A small-molecule ligand and the protein it binds are described below.
Small molecule (SMILES): Cc1ccc(NC(=O)c2ccc(CN3CCN(C)CC3)cc2)cc1Nc1nccc(-c2cccnc2)n1

Sequence of chain 1.B:
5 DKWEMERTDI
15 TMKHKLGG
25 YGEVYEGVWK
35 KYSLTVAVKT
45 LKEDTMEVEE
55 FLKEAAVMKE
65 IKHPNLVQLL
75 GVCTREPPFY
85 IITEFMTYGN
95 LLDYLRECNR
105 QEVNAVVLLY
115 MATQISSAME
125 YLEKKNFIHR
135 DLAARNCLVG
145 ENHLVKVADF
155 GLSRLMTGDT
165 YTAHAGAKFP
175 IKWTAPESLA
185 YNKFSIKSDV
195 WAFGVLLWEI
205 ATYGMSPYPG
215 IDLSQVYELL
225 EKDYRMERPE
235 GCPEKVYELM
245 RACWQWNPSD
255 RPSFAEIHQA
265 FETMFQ

Binding-site contacts:
Ligand atom N10 contacts residue PRO237 of chain 1.B at 3.7 Å.
Ligand atom C14 contacts residue LEU112 of chain 1.B at 3.9 Å (hydrophobic).
Ligand atom C2 contacts residue GLN270 of chain 1.B at 3.8 Å.
Ligand atom C22 contacts residue GLY235 of chain 1.B at 3.5 Å.
Ligand atom C4 contacts residue LEU113 of chain 1.B at 3.8 Å (hydrophobic).
Ligand atom C17 contacts residue ALA205 of chain 1.B at 3.8 Å (hydrophobic).
Ligand atom C4 contacts residue MET268 of chain 1.B at 3.3 Å (hydrophobic).
Ligand atom N8 contacts residue LEU113 of chain 1.B at 3.7 Å.
Ligand atom N3 contacts residue MET268 of chain 1.B at 3.6 Å (h-bond).
Ligand atom C27 contacts residue GLY235 of chain 1.B at 3.9 Å.
Ligand atom C4 contacts residue PHE269 of chain 1.B at 3.9 Å (hydrophobic).
Ligand atom C16 contacts residue PRO237 of chain 1.B at 3.7 Å (hydrophobic).
Ligand atom N21 contacts residue GLY235 of chain 1.B at 3.4 Å (h-bond).
Ligand atom C28 contacts residue GLU234 of chain 1.B at 3.3 Å.
Ligand atom C15 contacts residue LEU112 of chain 1.B at 3.8 Å (hydrophobic).
Ligand atom C11 contacts residue VAL240 of chain 1.B at 3.7 Å (hydrophobic).
Ligand atom N3 contacts residue GLN270 of chain 1.B at 3.0 Å (h-bond).
Ligand atom C7 contacts residue LEU113 of chain 1.B at 3.9 Å (hydrophobic).
Ligand atom C15 contacts residue PRO237 of chain 1.B at 3.8 Å (hydrophobic).
Ligand atom C29 contacts residue GLU234 of chain 1.B at 3.6 Å.
Ligand atom C17 contacts residue LEU112 of chain 1.B at 3.9 Å (hydrophobic).
Ligand atom C23 contacts residue GLY235 of chain 1.B at 3.5 Å.
Ligand atom C20 contacts residue VAL240 of chain 1.B at 3.9 Å (hydrophobic).
Ligand atom C14 contacts residue ALA109 of chain 1.B at 3.7 Å (hydrophobic).
Ligand atom N3 contacts residue PHE269 of chain 1.B at 3.6 Å.
Ligand atom C26 contacts residue GLY235 of chain 1.B at 3.6 Å.
Ligand atom N21 contacts residue LEU112 of chain 1.B at 3.8 Å.
Ligand atom C4 contacts residue GLN270 of chain 1.B at 3.9 Å.
Ligand atom C20 contacts residue LEU113 of chain 1.B at 3.9 Å (hydrophobic).
Ligand atom C16 contacts residue LEU112 of chain 1.B at 3.5 Å (hydrophobic).
Ligand atom O29 contacts residue ALA109 of chain 1.B at 3.6 Å.
Ligand atom C9 contacts residue ALA109 of chain 1.B at 3.6 Å (hydrophobic).
Ligand atom C2 contacts residue PHE269 of chain 1.B at 3.9 Å (hydrophobic).
Ligand atom C25 contacts residue GLY235 of chain 1.B at 3.5 Å.
Ligand atom C5 contacts residue LEU113 of chain 1.B at 3.9 Å (hydrophobic).
Ligand atom C9 contacts residue LEU113 of chain 1.B at 3.9 Å (hydrophobic).
Ligand atom N13 contacts residue ALA109 of chain 1.B at 2.8 Å (h-bond).
Ligand atom C27 contacts residue GLU234 of chain 1.B at 3.9 Å.
Ligand atom N10 contacts residue VAL240 of chain 1.B at 3.5 Å.
Ligand atom N8 contacts residue ALA109 of chain 1.B at 3.4 Å (h-bond).